Binding-site contacts:
Ligand atom CG contacts residue LEU256 of chain 2.A at 4.1 Å (hydrophobic).
Ligand atom CD contacts residue GLY257 of chain 2.A at 3.4 Å.
Ligand atom CD contacts residue LEU256 of chain 2.A at 4.1 Å (hydrophobic).
Ligand atom C contacts residue VAL258 of chain 2.A at 3.8 Å (hydrophobic).
Ligand atom N contacts residue VAL258 of chain 2.A at 2.8 Å (h-bond).
Ligand atom CA contacts residue VAL258 of chain 2.A at 3.5 Å (hydrophobic).
Ligand atom N contacts residue GLY257 of chain 2.A at 3.5 Å (h-bond).
Ligand atom CD contacts residue VAL258 of chain 2.A at 4.0 Å (hydrophobic).
Ligand atom OXT contacts residue VAL258 of chain 2.A at 3.5 Å (h-bond).

A small-molecule ligand and the protein it binds are described below.
Small molecule (SMILES): O=C(O)[C@@H]1CCCN1

Sequence of chain 2.A:
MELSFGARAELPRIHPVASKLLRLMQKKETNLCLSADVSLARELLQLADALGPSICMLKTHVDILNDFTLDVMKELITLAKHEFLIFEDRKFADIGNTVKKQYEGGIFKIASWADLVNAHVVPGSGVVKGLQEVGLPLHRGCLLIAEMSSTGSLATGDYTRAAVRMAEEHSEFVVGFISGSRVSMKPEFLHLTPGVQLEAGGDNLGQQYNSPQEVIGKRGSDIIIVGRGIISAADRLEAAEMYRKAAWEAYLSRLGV